Sequence of chain 1.A:
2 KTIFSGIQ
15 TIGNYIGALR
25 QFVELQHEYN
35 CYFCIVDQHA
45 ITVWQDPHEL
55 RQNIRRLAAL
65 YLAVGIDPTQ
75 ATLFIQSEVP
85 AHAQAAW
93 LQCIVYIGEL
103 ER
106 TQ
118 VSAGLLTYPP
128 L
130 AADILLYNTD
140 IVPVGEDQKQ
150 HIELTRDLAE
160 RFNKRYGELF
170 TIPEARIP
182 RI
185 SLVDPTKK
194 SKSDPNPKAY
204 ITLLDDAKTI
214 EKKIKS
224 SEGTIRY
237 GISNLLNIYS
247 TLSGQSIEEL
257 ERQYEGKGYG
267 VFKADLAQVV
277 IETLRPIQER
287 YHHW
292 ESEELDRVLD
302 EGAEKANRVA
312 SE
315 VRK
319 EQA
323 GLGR

Binding-site contacts:
Ligand atom CE3 contacts residue GLY7 of chain 1.A at 3.8 Å.
Ligand atom N contacts residue GLN147 of chain 1.A at 4.2 Å.
Ligand atom CH2 contacts residue PHE5 of chain 1.A at 3.9 Å (hydrophobic).
Ligand atom CE2 contacts residue MSE129 of chain 1.A at 3.6 Å.
Ligand atom CH2 contacts residue MSE129 of chain 1.A at 4.2 Å.
Ligand atom CG contacts residue GLY7 of chain 1.A at 3.8 Å.
Ligand atom CD1 contacts residue VAL40 of chain 1.A at 3.6 Å (hydrophobic).
Ligand atom NE1 contacts residue HIS43 of chain 1.A at 3.3 Å.
Ligand atom C contacts residue GLN9 of chain 1.A at 4.3 Å.
Ligand atom CD1 contacts residue HIS43 of chain 1.A at 3.3 Å.
Ligand atom CB contacts residue GLY7 of chain 1.A at 3.6 Å.
Ligand atom CE2 contacts residue GLY7 of chain 1.A at 4.0 Å.
Ligand atom CE3 contacts residue VAL143 of chain 1.A at 4.2 Å (hydrophobic).
Ligand atom CZ2 contacts residue ILE133 of chain 1.A at 3.7 Å (hydrophobic).
Ligand atom CZ2 contacts residue MSE129 of chain 1.A at 3.8 Å.
Ligand atom OXT contacts residue GLN147 of chain 1.A at 3.8 Å.
Ligand atom NE1 contacts residue ASP132 of chain 1.A at 2.7 Å (salt-bridge).
Ligand atom CA contacts residue MSE129 of chain 1.A at 4.3 Å.
Ligand atom CZ2 contacts residue PHE5 of chain 1.A at 3.8 Å (hydrophobic).
Ligand atom N contacts residue MSE129 of chain 1.A at 3.5 Å (h-bond).
Ligand atom CZ3 contacts residue VAL141 of chain 1.A at 3.7 Å (hydrophobic).
Ligand atom CH2 contacts residue ILE133 of chain 1.A at 3.5 Å (hydrophobic).
Ligand atom CG contacts residue MSE129 of chain 1.A at 4.3 Å.
Ligand atom C contacts residue GLN147 of chain 1.A at 4.0 Å.
Ligand atom CE2 contacts residue ASP132 of chain 1.A at 3.6 Å.
Ligand atom CE3 contacts residue MSE129 of chain 1.A at 3.7 Å.
Ligand atom CH2 contacts residue GLY7 of chain 1.A at 4.1 Å.
Ligand atom CD1 contacts residue MSE129 of chain 1.A at 4.2 Å.
Ligand atom CA contacts residue GLN147 of chain 1.A at 4.2 Å.
Ligand atom CZ3 contacts residue VAL143 of chain 1.A at 3.8 Å (hydrophobic).
Ligand atom CD2 contacts residue MSE129 of chain 1.A at 3.9 Å.
Ligand atom CZ3 contacts residue MSE129 of chain 1.A at 3.9 Å.
Ligand atom NE1 contacts residue MSE129 of chain 1.A at 3.7 Å.
Ligand atom CD1 contacts residue ASP132 of chain 1.A at 3.7 Å.
Ligand atom CZ2 contacts residue ASP132 of chain 1.A at 3.8 Å.
Ligand atom CZ3 contacts residue GLY7 of chain 1.A at 3.8 Å.
Ligand atom NE1 contacts residue VAL40 of chain 1.A at 3.7 Å.
Ligand atom O contacts residue GLN9 of chain 1.A at 3.9 Å.
Ligand atom CH2 contacts residue VAL141 of chain 1.A at 4.0 Å (hydrophobic).
Ligand atom CD2 contacts residue GLY7 of chain 1.A at 3.8 Å.

This protein binds this small molecule.
Small molecule (SMILES): N[C@@H](Cc1c[nH]c2ccccc12)C(=O)O